Binding-site contacts:
Ligand atom OXT contacts residue ARG393 of chain 1.B at 3.0 Å (salt-bridge).
Ligand atom C contacts residue TRP102 of chain 1.A at 4.4 Å (hydrophobic).
Ligand atom OXT contacts residue HIS250 of chain 1.B at 3.0 Å (h-bond).
Ligand atom O contacts residue HIS372 of chain 1.B at 4.0 Å.
Ligand atom C contacts residue ARG393 of chain 1.B at 3.6 Å.
Ligand atom CG contacts residue MH21 of chain 1.L at 4.0 Å.
Ligand atom CD contacts residue HIS250 of chain 1.B at 3.6 Å.
Ligand atom N contacts residue MH21 of chain 1.L at 2.8 Å (h-bond).
Ligand atom CA contacts residue MN1 of chain 1.K at 4.2 Å.
Ligand atom CB contacts residue GLY1 of chain 1.R at 3.7 Å.
Ligand atom CG contacts residue HIS361 of chain 1.B at 4.1 Å.
Ligand atom CA contacts residue GLY1 of chain 1.R at 2.5 Å.
Ligand atom CA contacts residue MH21 of chain 1.L at 3.6 Å.
Ligand atom O contacts residue ARG393 of chain 1.B at 2.9 Å (salt-bridge).
Ligand atom CD contacts residue MH21 of chain 1.L at 3.3 Å.
Ligand atom C contacts residue HIS250 of chain 1.B at 4.0 Å.
Ligand atom CD contacts residue GLU407 of chain 1.B at 4.0 Å.
Ligand atom CB contacts residue TRP102 of chain 1.A at 4.4 Å (hydrophobic).
Ligand atom CA contacts residue HIS250 of chain 1.B at 4.2 Å.
Ligand atom OXT contacts residue HIS372 of chain 1.B at 3.4 Å.
Ligand atom CG contacts residue ARG445 of chain 1.B at 3.7 Å.
Ligand atom C contacts residue HIS372 of chain 1.B at 3.8 Å.
Ligand atom N contacts residue MN1 of chain 1.K at 4.0 Å.
Ligand atom CG contacts residue GLY1 of chain 1.R at 3.6 Å.
Ligand atom CD contacts residue GLY1 of chain 1.R at 2.5 Å.
Ligand atom OXT contacts residue GLY1 of chain 1.R at 3.1 Å.
Ligand atom O contacts residue HIS365 of chain 1.B at 4.2 Å.
Ligand atom CB contacts residue GLU407 of chain 1.B at 4.0 Å.
Ligand atom N contacts residue GLU407 of chain 1.B at 3.7 Å.
Ligand atom CD contacts residue ARG445 of chain 1.B at 3.8 Å.
Ligand atom CA contacts residue GLU407 of chain 1.B at 3.7 Å.
Ligand atom N contacts residue HIS250 of chain 1.B at 3.6 Å (h-bond).
Ligand atom CD contacts residue LEU249 of chain 1.B at 4.0 Å (hydrophobic).
Ligand atom C contacts residue GLY1 of chain 1.R at 3.1 Å.
Ligand atom O contacts residue GLY1 of chain 1.R at 3.9 Å.
Ligand atom OXT contacts residue TRP102 of chain 1.A at 3.9 Å.
Ligand atom CG contacts residue GLU407 of chain 1.B at 3.8 Å.
Ligand atom CB contacts residue HIS361 of chain 1.B at 3.6 Å.
Ligand atom N contacts residue GLY1 of chain 1.R at 1.4 Å.
Ligand atom CD contacts residue ASP271 of chain 1.B at 3.9 Å.

Sequence of chain 1.A:
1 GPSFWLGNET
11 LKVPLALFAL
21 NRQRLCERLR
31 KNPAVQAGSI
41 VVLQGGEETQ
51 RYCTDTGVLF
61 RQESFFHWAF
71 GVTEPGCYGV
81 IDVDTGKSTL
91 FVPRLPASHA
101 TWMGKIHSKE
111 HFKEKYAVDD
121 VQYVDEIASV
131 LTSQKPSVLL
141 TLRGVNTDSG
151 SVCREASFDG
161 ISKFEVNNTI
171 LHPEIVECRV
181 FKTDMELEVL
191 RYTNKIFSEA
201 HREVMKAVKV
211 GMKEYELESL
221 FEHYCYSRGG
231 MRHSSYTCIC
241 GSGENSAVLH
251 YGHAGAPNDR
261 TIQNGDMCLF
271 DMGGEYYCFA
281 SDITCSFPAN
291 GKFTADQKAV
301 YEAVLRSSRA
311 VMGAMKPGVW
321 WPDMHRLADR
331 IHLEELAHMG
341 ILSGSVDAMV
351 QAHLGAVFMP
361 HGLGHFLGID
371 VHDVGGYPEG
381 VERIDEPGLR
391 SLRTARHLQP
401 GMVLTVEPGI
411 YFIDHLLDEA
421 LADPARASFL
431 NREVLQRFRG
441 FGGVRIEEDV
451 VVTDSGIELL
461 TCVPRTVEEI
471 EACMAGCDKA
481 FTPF

A protein and the small-molecule ligand that binds it are described below.
Small molecule (SMILES): O=C(O)[C@@H]1CCCN1

Sequence of chain 1.B:
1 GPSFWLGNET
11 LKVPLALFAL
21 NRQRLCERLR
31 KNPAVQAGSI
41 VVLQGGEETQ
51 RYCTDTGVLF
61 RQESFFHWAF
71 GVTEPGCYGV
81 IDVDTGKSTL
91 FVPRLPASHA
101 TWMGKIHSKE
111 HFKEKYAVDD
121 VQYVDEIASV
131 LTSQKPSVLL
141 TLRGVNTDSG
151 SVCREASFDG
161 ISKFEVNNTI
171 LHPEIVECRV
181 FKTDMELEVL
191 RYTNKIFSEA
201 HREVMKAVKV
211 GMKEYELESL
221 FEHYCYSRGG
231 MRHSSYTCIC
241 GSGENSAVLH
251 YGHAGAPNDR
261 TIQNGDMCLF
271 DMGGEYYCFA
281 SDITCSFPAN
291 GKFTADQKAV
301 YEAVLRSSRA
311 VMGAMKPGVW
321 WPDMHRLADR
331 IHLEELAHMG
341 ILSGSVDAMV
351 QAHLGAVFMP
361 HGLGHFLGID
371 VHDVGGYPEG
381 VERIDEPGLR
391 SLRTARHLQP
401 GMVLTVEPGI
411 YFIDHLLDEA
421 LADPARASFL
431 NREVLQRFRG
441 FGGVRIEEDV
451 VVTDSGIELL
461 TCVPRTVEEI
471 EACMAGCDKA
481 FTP